The protein below binds the small molecule below.
Small molecule (SMILES): CC(=O)N[C@@H](Cc1ccc(OP(=O)(O)O)cc1)C(=O)NC1(C(=O)N[C@@H](CC(N)=O)C(N)=O)CCCCC1

Sequence of chain 1.A:
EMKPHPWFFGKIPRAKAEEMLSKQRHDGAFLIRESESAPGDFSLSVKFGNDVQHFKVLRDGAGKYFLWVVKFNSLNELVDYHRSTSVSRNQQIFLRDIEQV

Binding-site contacts:
Ligand atom OD1 contacts residue LYS57 of chain 1.A at 2.9 Å (salt-bridge).
Ligand atom O contacts residue LYS57 of chain 1.A at 3.6 Å.
Ligand atom CB contacts residue LYS57 of chain 1.A at 3.8 Å.
Ligand atom O contacts residue ARG15 of chain 1.A at 2.8 Å (salt-bridge).
Ligand atom CB contacts residue LEU68 of chain 1.A at 3.7 Å (hydrophobic).
Ligand atom O2P contacts residue SER38 of chain 1.A at 3.8 Å.
Ligand atom C contacts residue ARG15 of chain 1.A at 3.7 Å.
Ligand atom CG contacts residue LYS57 of chain 1.A at 3.7 Å.
Ligand atom CG contacts residue LEU68 of chain 1.A at 3.8 Å (hydrophobic).
Ligand atom CD2 contacts residue LYS57 of chain 1.A at 3.7 Å.
Ligand atom CG contacts residue GLN54 of chain 1.A at 3.7 Å.
Ligand atom OD1 contacts residue PHE56 of chain 1.A at 3.4 Å.
Ligand atom CE2 contacts residue ARG15 of chain 1.A at 3.5 Å.
Ligand atom CA contacts residue TRP69 of chain 1.A at 3.6 Å (hydrophobic).
Ligand atom CG contacts residue HIS55 of chain 1.A at 3.7 Å.
Ligand atom P contacts residue ARG34 of chain 1.A at 3.8 Å.
Ligand atom CB contacts residue HIS55 of chain 1.A at 3.7 Å.
Ligand atom OH contacts residue ARG15 of chain 1.A at 3.7 Å.
Ligand atom ND2 contacts residue LEU68 of chain 1.A at 2.9 Å (h-bond).
Ligand atom O3P contacts residue ARG34 of chain 1.A at 2.7 Å (salt-bridge).
Ligand atom CA contacts residue HIS55 of chain 1.A at 3.2 Å.
Ligand atom O1P contacts residue SER38 of chain 1.A at 2.7 Å (h-bond).
Ligand atom CG contacts residue PHE56 of chain 1.A at 3.6 Å (hydrophobic).
Ligand atom ND2 contacts residue LYS57 of chain 1.A at 2.8 Å (salt-bridge).
Ligand atom OH contacts residue SER38 of chain 1.A at 3.5 Å (h-bond).
Ligand atom P contacts residue SER38 of chain 1.A at 3.5 Å.
Ligand atom CZ contacts residue ARG15 of chain 1.A at 3.5 Å.
Ligand atom O contacts residue TRP69 of chain 1.A at 3.4 Å.
Ligand atom O1P contacts residue SER36 of chain 1.A at 3.7 Å.
Ligand atom O2P contacts residue SER36 of chain 1.A at 2.7 Å (h-bond).
Ligand atom O2P contacts residue SER44 of chain 1.A at 2.8 Å (h-bond).
Ligand atom CH3 contacts residue ARG15 of chain 1.A at 3.7 Å.
Ligand atom CB contacts residue PHE56 of chain 1.A at 3.4 Å (hydrophobic).
Ligand atom P contacts residue SER36 of chain 1.A at 3.8 Å.
Ligand atom O3P contacts residue ARG15 of chain 1.A at 2.9 Å (salt-bridge).
Ligand atom O2P contacts residue ARG34 of chain 1.A at 3.3 Å (salt-bridge).
Ligand atom CB contacts residue TRP69 of chain 1.A at 3.5 Å (hydrophobic).
Ligand atom CG contacts residue LYS57 of chain 1.A at 3.5 Å.
Ligand atom C contacts residue HIS55 of chain 1.A at 3.5 Å.
Ligand atom N contacts residue HIS55 of chain 1.A at 2.9 Å (h-bond).